Binding-site contacts:
Ligand atom O10 contacts residue TYR307 of chain 1.A at 3.1 Å (h-bond).
Ligand atom C36 contacts residue MET986 of chain 1.A at 3.6 Å (hydrophobic).
Ligand atom C27 contacts residue GLN990 of chain 1.A at 3.2 Å.
Ligand atom C08 contacts residue MET69 of chain 1.A at 3.6 Å (hydrophobic).
Ligand atom C06 contacts residue PHE336 of chain 1.A at 3.1 Å (hydrophobic).
Ligand atom C07 contacts residue MET69 of chain 1.A at 3.5 Å (hydrophobic).
Ligand atom O11 contacts residue GLN990 of chain 1.A at 3.2 Å (h-bond).
Ligand atom O10 contacts residue TYR310 of chain 1.A at 3.5 Å (h-bond).
Ligand atom C39 contacts residue GLN347 of chain 1.A at 3.3 Å.
Ligand atom C17 contacts residue GLN725 of chain 1.A at 3.6 Å.
Ligand atom C41 contacts residue PHE343 of chain 1.A at 3.5 Å (hydrophobic).
Ligand atom C40 contacts residue SER344 of chain 1.A at 3.2 Å.
Ligand atom C46 contacts residue PHE343 of chain 1.A at 3.5 Å (hydrophobic).
Ligand atom O01 contacts residue ILE340 of chain 1.A at 3.3 Å.
Ligand atom C23 contacts residue TYR307 of chain 1.A at 3.6 Å (hydrophobic).
Ligand atom C13 contacts residue GLN990 of chain 1.A at 3.4 Å.
Ligand atom C16 contacts residue PHE983 of chain 1.A at 3.5 Å (hydrophobic).
Ligand atom C15 contacts residue MET986 of chain 1.A at 3.5 Å (hydrophobic).
Ligand atom C05 contacts residue PHE983 of chain 1.A at 3.5 Å (hydrophobic).
Ligand atom C08 contacts residue TYR953 of chain 1.A at 3.4 Å (hydrophobic).
Ligand atom O09 contacts residue TYR310 of chain 1.A at 2.9 Å (h-bond).
Ligand atom O12 contacts residue GLN990 of chain 1.A at 3.5 Å (h-bond).
Ligand atom O14 contacts residue MET986 of chain 1.A at 3.6 Å (h-bond).
Ligand atom C39 contacts residue SER344 of chain 1.A at 3.6 Å.
Ligand atom C05 contacts residue PHE336 of chain 1.A at 3.4 Å (hydrophobic).
Ligand atom C34 contacts residue GLN946 of chain 1.A at 3.2 Å.
Ligand atom C40 contacts residue PHE343 of chain 1.A at 3.4 Å (hydrophobic).
Ligand atom C28 contacts residue GLN990 of chain 1.A at 3.6 Å.
Ligand atom C47 contacts residue TYR310 of chain 1.A at 3.1 Å (hydrophobic).
Ligand atom O05 contacts residue GLN990 of chain 1.A at 3.1 Å (h-bond).
Ligand atom C07 contacts residue TYR953 of chain 1.A at 3.1 Å (hydrophobic).
Ligand atom O06 contacts residue MET986 of chain 1.A at 3.3 Å.
Ligand atom C22 contacts residue TYR310 of chain 1.A at 3.4 Å (hydrophobic).
Ligand atom C13 contacts residue MET986 of chain 1.A at 3.5 Å (hydrophobic).
Ligand atom C12 contacts residue GLN990 of chain 1.A at 3.5 Å.
Ligand atom C38 contacts residue GLN347 of chain 1.A at 3.4 Å.
Ligand atom O13 contacts residue GLN990 of chain 1.A at 3.5 Å (h-bond).
Ligand atom O07 contacts residue GLN725 of chain 1.A at 2.5 Å (h-bond).
Ligand atom C14 contacts residue MET986 of chain 1.A at 3.5 Å (hydrophobic).
Ligand atom O06 contacts residue PHE983 of chain 1.A at 3.2 Å.

Sequence of chain 1.A:
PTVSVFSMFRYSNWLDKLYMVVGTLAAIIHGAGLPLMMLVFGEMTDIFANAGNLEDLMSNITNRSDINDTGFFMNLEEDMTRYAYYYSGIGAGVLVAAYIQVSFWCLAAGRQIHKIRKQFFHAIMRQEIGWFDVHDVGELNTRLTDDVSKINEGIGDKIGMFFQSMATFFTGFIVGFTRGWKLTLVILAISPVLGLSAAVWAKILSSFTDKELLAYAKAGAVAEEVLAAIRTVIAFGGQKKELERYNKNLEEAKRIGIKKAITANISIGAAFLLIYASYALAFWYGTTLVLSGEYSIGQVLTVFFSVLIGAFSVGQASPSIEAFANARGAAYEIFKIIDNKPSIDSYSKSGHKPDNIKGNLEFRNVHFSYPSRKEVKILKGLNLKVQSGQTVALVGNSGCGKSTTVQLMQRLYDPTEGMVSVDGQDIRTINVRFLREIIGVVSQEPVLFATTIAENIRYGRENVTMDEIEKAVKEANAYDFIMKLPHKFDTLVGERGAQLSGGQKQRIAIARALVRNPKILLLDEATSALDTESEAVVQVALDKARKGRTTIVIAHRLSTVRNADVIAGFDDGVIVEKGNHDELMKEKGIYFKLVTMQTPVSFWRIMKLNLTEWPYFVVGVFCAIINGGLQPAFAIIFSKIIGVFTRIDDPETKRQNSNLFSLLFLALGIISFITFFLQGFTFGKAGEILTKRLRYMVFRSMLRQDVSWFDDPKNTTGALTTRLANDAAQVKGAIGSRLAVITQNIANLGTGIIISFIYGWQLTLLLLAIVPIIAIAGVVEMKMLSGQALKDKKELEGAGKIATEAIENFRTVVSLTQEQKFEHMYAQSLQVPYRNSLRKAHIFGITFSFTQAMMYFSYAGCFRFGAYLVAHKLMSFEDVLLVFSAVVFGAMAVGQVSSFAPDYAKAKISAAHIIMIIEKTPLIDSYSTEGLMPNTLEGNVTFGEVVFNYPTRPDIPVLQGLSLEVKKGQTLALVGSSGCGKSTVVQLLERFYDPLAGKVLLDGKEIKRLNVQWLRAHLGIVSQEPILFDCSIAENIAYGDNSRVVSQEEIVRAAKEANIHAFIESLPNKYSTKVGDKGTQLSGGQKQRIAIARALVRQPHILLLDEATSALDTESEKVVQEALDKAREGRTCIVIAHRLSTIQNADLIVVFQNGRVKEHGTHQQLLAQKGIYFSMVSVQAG

This small molecule binds to this protein.
Small molecule (SMILES): CC(=O)O[C@H]1C(=O)[C@@]2(C)[C@H]([C@H](OC(=O)c3ccccc3)[C@]3(O)C[C@H](OC(=O)[C@H](O)[C@@H](NC(=O)c4ccccc4)c4ccccc4)C(C)=C1C3(C)C)[C@]1(OC(C)=O)CO[C@@H]1C[C@@H]2O